The protein below binds the small molecule below.
Small molecule (SMILES): CC(C)CCC[C@@H](C)[C@H]1CC[C@H]2[C@@H]3CC=C4C[C@@H](O)CC[C@]4(C)[C@H]3CC[C@]12C

Sequence of chain 1.C:
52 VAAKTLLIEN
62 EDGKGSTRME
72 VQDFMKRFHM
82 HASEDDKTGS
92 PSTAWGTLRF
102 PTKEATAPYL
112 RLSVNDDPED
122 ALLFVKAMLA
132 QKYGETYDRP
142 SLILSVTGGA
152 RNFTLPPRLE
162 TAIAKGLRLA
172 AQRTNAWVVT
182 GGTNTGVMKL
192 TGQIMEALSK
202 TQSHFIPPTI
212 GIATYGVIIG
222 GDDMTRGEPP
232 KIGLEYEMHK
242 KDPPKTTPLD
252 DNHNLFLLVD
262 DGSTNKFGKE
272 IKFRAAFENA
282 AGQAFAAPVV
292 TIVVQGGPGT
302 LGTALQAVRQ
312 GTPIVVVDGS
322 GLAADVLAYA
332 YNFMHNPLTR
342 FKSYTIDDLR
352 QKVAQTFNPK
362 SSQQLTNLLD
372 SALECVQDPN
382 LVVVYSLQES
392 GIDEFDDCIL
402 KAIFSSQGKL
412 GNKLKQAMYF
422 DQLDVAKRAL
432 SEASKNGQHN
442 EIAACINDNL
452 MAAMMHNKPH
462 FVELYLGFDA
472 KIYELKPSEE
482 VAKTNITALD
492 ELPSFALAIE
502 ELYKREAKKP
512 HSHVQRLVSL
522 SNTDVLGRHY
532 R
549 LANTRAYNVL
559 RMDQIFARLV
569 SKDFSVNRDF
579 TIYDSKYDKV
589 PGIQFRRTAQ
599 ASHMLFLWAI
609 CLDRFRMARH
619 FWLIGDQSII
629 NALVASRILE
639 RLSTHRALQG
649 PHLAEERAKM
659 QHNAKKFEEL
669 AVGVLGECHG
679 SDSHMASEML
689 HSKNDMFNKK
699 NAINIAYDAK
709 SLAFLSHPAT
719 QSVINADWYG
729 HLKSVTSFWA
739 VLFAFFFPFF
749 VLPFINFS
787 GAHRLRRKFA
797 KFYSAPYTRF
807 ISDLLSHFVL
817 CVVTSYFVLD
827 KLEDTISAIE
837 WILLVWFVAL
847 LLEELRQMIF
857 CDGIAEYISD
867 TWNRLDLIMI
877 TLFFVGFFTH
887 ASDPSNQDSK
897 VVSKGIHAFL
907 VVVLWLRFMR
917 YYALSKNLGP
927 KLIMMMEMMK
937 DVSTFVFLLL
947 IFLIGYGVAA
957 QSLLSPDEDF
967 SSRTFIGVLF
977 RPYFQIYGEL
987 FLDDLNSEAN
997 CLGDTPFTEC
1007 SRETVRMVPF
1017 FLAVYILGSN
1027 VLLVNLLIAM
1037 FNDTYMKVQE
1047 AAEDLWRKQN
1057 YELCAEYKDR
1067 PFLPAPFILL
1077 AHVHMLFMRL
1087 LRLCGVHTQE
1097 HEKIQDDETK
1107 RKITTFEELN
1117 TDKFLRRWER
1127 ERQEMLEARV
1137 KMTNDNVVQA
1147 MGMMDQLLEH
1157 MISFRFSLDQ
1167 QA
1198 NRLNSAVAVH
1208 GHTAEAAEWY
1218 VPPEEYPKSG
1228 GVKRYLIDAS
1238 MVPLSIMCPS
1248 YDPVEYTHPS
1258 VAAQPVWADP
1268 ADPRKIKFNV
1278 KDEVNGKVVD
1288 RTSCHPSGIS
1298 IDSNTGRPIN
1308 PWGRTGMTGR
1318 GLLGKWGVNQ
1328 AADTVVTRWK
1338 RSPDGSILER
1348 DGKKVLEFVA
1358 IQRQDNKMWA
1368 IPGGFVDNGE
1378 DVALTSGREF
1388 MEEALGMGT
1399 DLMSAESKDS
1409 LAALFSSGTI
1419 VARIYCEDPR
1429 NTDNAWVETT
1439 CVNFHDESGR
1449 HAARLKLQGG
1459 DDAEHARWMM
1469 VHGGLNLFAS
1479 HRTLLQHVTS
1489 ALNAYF

Sequence of chain 1.D:
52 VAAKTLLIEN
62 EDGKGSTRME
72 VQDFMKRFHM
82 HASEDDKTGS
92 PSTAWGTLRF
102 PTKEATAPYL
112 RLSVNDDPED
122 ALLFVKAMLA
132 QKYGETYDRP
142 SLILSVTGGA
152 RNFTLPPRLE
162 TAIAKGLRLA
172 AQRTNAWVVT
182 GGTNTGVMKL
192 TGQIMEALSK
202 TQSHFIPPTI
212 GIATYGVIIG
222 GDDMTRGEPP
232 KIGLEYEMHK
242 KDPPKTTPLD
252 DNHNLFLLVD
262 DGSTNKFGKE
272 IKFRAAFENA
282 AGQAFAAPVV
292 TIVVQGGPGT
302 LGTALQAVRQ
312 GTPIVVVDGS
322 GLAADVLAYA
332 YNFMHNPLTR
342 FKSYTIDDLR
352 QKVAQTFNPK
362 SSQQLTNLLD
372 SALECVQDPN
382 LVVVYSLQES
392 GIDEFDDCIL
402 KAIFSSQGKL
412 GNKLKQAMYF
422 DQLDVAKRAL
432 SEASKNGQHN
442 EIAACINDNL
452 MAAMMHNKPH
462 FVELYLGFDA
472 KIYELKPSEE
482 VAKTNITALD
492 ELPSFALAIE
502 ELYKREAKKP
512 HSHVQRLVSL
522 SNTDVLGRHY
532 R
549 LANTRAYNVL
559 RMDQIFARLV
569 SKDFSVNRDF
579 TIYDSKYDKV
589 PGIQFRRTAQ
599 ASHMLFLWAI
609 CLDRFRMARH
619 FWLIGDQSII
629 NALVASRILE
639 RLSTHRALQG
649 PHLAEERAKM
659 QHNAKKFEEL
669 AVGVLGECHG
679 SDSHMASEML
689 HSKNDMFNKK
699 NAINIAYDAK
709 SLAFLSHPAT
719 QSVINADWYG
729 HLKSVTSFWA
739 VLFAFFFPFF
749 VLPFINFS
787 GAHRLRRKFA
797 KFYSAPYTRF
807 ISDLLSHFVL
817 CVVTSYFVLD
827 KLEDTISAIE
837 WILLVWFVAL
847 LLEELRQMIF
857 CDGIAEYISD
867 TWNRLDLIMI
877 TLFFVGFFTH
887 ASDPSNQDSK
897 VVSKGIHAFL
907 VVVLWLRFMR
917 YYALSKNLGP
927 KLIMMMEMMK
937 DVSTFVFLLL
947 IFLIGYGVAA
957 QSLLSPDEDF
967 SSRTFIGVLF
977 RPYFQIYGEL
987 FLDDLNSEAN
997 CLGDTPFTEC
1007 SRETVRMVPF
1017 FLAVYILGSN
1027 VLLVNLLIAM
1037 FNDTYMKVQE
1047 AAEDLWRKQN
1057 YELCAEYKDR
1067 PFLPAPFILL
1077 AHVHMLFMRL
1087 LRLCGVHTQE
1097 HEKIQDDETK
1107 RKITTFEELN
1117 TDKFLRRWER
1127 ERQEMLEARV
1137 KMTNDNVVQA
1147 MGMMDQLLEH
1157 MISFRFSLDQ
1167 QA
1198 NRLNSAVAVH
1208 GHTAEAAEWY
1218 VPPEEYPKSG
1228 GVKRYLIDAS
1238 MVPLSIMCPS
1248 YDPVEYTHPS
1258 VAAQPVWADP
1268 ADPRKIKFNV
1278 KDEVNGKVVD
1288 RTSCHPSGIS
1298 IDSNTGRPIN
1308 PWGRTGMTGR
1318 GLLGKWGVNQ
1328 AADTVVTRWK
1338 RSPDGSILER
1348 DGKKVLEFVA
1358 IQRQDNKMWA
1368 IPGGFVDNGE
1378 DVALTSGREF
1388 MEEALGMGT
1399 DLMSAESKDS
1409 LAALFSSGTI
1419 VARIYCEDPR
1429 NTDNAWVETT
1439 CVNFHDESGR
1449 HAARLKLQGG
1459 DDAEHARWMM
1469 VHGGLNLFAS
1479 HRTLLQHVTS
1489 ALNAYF

Binding-site contacts:
Ligand atom C25 contacts residue TYR979 of chain 1.D at 3.8 Å (hydrophobic).
Ligand atom C18 contacts residue PHE1016 of chain 1.C at 3.9 Å (hydrophobic).
Ligand atom C4 contacts residue PHE1003 of chain 1.C at 3.9 Å (hydrophobic).
Ligand atom C3 contacts residue PHE1003 of chain 1.C at 4.2 Å (hydrophobic).
Ligand atom C24 contacts residue LEU949 of chain 1.D at 3.9 Å (hydrophobic).
Ligand atom C5 contacts residue PRO1015 of chain 1.C at 3.7 Å (hydrophobic).
Ligand atom C21 contacts residue LEU975 of chain 1.D at 4.2 Å (hydrophobic).
Ligand atom C27 contacts residue VAL942 of chain 1.D at 3.9 Å (hydrophobic).
Ligand atom C16 contacts residue LEU975 of chain 1.D at 3.7 Å (hydrophobic).
Ligand atom C3 contacts residue ILE972 of chain 1.D at 3.8 Å (hydrophobic).
Ligand atom C17 contacts residue LEU975 of chain 1.D at 4.3 Å (hydrophobic).
Ligand atom O1 contacts residue PHE1003 of chain 1.C at 3.1 Å (h-bond).
Ligand atom C15 contacts residue LEU975 of chain 1.D at 3.8 Å (hydrophobic).
Ligand atom O1 contacts residue ILE972 of chain 1.D at 4.0 Å.
Ligand atom O1 contacts residue ARG1012 of chain 1.C at 3.5 Å (salt-bridge).
Ligand atom C2 contacts residue CLR1 of chain 1.FA at 3.5 Å.
Ligand atom C27 contacts residue TYR979 of chain 1.D at 4.0 Å (hydrophobic).
Ligand atom C26 contacts residue LEU946 of chain 1.D at 3.8 Å (hydrophobic).
Ligand atom C24 contacts residue LEU946 of chain 1.D at 3.9 Å (hydrophobic).
Ligand atom C24 contacts residue TYR979 of chain 1.D at 4.1 Å (hydrophobic).
Ligand atom C26 contacts residue VAL942 of chain 1.D at 3.8 Å (hydrophobic).
Ligand atom C26 contacts residue LEU945 of chain 1.D at 3.9 Å (hydrophobic).
Ligand atom C22 contacts residue TYR979 of chain 1.D at 4.1 Å (hydrophobic).
Ligand atom C7 contacts residue PRO1015 of chain 1.C at 4.3 Å (hydrophobic).
Ligand atom C5 contacts residue ILE972 of chain 1.D at 4.3 Å (hydrophobic).
Ligand atom C26 contacts residue LEU949 of chain 1.D at 4.1 Å (hydrophobic).
Ligand atom C6 contacts residue PRO1015 of chain 1.C at 3.7 Å (hydrophobic).
Ligand atom C19 contacts residue PRO1015 of chain 1.C at 3.8 Å (hydrophobic).
Ligand atom C16 contacts residue TYR979 of chain 1.D at 3.9 Å (hydrophobic).
Ligand atom C18 contacts residue ALA1019 of chain 1.C at 3.8 Å (hydrophobic).
Ligand atom C7 contacts residue PHE976 of chain 1.D at 3.5 Å (hydrophobic).
Ligand atom C19 contacts residue PHE1016 of chain 1.C at 3.9 Å (hydrophobic).
Ligand atom C25 contacts residue LEU949 of chain 1.D at 4.1 Å (hydrophobic).
Ligand atom C6 contacts residue ILE972 of chain 1.D at 4.1 Å (hydrophobic).
Ligand atom C2 contacts residue ARG1012 of chain 1.C at 4.3 Å.
Ligand atom C19 contacts residue ARG1012 of chain 1.C at 3.4 Å.
Ligand atom C1 contacts residue CLR1 of chain 1.FA at 3.8 Å.
Ligand atom C4 contacts residue ARG1012 of chain 1.C at 3.7 Å.
Ligand atom C6 contacts residue PHE976 of chain 1.D at 3.8 Å (hydrophobic).
Ligand atom C4 contacts residue PRO1015 of chain 1.C at 3.8 Å (hydrophobic).